Binding-site contacts:
Ligand atom F13 contacts residue LEU171 of chain 2.A at 3.4 Å.
Ligand atom C12 contacts residue 97Q1 of chain 5.B at 0.2 Å.
Ligand atom C02 contacts residue 97Q1 of chain 5.B at 0.3 Å.
Ligand atom C12 contacts residue VAL128 of chain 5.A at 3.6 Å (hydrophobic).
Ligand atom C06 contacts residue LEU171 of chain 2.A at 3.5 Å (hydrophobic).
Ligand atom F14 contacts residue 97Q1 of chain 5.B at 1.1 Å.
Ligand atom C08 contacts residue 97Q1 of chain 5.B at 1.1 Å.
Ligand atom F18 contacts residue LEU171 of chain 2.A at 3.2 Å.
Ligand atom C10 contacts residue 97Q1 of chain 5.B at 0.9 Å.
Ligand atom C07 contacts residue LEU171 of chain 5.A at 3.7 Å (hydrophobic).
Ligand atom F13 contacts residue ILE130 of chain 2.A at 3.8 Å.
Ligand atom F13 contacts residue 97Q1 of chain 5.B at 1.5 Å.
Ligand atom F18 contacts residue ASP170 of chain 2.A at 3.3 Å.
Ligand atom C06 contacts residue 97Q1 of chain 5.B at 0.3 Å.
Ligand atom F19 contacts residue ARG176 of chain 5.A at 3.7 Å.
Ligand atom F15 contacts residue ILE130 of chain 2.A at 3.5 Å.
Ligand atom C07 contacts residue LEU171 of chain 2.A at 3.7 Å (hydrophobic).
Ligand atom N05 contacts residue LEU171 of chain 2.A at 3.6 Å.
Ligand atom N05 contacts residue 97Q1 of chain 5.B at 0.4 Å.
Ligand atom F17 contacts residue ARG176 of chain 5.A at 3.5 Å.
Ligand atom C16 contacts residue 97Q1 of chain 5.B at 0.5 Å.
Ligand atom C11 contacts residue VAL128 of chain 5.A at 3.9 Å (hydrophobic).
Ligand atom F15 contacts residue 97Q1 of chain 5.B at 1.3 Å.
Ligand atom F17 contacts residue 97Q1 of chain 5.B at 1.0 Å.
Ligand atom F19 contacts residue ALA174 of chain 5.A at 3.6 Å.
Ligand atom F14 contacts residue VAL128 of chain 5.A at 3.4 Å.
Ligand atom C09 contacts residue 97Q1 of chain 5.B at 0.2 Å.
Ligand atom C06 contacts residue LEU171 of chain 5.A at 3.6 Å (hydrophobic).
Ligand atom F18 contacts residue ALA167 of chain 2.A at 3.8 Å.
Ligand atom C10 contacts residue VAL128 of chain 5.A at 3.8 Å (hydrophobic).
Ligand atom F19 contacts residue 97Q1 of chain 5.B at 1.7 Å.
Ligand atom C04 contacts residue 97Q1 of chain 5.B at 0.3 Å.
Ligand atom F15 contacts residue VAL128 of chain 5.A at 2.8 Å.
Ligand atom F18 contacts residue 97Q1 of chain 5.B at 1.7 Å.
Ligand atom C09 contacts residue VAL128 of chain 2.A at 3.4 Å (hydrophobic).
Ligand atom C11 contacts residue 97Q1 of chain 5.B at 0.9 Å.
Ligand atom O01 contacts residue 97Q1 of chain 5.B at 0.5 Å.
Ligand atom C10 contacts residue VAL128 of chain 2.A at 3.2 Å (hydrophobic).
Ligand atom C07 contacts residue 97Q1 of chain 5.B at 0.4 Å.
Ligand atom C03 contacts residue 97Q1 of chain 5.B at 0.3 Å.

Sequence of chain 5.A:
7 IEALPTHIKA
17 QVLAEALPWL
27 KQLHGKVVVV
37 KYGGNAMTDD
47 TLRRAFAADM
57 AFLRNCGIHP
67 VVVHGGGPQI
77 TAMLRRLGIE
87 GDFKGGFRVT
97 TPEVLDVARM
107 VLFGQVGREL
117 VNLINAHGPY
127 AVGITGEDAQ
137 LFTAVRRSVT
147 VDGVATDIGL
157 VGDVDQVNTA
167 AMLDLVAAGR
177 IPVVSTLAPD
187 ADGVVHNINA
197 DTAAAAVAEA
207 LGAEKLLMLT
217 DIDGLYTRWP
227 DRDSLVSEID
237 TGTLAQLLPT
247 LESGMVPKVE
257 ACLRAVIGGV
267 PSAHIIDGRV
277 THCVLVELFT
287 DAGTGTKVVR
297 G

Sequence of chain 2.A:
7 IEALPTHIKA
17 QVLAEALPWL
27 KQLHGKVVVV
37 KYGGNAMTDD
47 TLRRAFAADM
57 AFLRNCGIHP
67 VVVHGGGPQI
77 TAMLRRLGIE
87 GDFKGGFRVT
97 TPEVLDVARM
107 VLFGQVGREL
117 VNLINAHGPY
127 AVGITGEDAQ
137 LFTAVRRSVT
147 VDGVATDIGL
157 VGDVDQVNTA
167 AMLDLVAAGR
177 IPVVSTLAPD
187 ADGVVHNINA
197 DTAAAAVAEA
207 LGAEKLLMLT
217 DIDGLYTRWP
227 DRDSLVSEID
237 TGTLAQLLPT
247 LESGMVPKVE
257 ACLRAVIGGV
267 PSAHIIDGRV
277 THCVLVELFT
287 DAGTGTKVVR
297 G

A small-molecule ligand and the protein it binds are described below.
Small molecule (SMILES): Oc1cc(C(F)(F)F)nc2c(C(F)(F)F)cccc12